The protein below binds the small molecule below.
Small molecule (SMILES): CC(=O)N[C@@H]1[C@@H](O)[C@H](O)[C@@H](CO)O[C@H]1O

Sequence of chain 1.D:
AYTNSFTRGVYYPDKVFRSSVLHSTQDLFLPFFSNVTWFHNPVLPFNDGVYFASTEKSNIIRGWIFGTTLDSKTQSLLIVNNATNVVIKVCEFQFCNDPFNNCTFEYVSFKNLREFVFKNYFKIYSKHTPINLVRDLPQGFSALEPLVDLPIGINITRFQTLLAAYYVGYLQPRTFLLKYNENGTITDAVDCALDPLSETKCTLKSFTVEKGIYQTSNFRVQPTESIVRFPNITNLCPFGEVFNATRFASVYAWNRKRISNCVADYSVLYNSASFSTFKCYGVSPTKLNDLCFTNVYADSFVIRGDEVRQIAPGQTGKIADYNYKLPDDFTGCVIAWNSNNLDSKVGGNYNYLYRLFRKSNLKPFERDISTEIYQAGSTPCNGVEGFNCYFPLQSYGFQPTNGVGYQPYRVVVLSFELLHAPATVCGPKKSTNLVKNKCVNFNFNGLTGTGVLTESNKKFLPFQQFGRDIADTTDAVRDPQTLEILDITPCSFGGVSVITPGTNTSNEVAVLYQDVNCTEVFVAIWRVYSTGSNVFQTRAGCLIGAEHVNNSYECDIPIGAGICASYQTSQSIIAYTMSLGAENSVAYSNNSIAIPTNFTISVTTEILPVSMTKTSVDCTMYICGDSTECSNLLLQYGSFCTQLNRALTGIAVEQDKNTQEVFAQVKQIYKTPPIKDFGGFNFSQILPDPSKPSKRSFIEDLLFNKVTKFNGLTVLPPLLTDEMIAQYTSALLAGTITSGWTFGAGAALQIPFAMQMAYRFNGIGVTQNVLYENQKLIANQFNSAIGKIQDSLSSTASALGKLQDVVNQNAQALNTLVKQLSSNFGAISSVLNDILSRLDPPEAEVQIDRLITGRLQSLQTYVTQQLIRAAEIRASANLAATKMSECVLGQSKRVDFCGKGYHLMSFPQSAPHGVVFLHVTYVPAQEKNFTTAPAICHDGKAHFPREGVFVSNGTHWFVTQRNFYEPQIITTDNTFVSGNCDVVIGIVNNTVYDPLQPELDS

Binding-site contacts:
Ligand atom C3 contacts residue ASN1074 of chain 1.D at 3.8 Å.
Ligand atom N2 contacts residue ASN1074 of chain 1.D at 2.9 Å (h-bond).
Ligand atom O3 contacts residue ALA706 of chain 1.D at 4.2 Å.
Ligand atom C8 contacts residue ASN1074 of chain 1.D at 4.3 Å.
Ligand atom C4 contacts residue ASN1074 of chain 1.D at 4.2 Å.
Ligand atom O7 contacts residue ASN1074 of chain 1.D at 3.2 Å (h-bond).
Ligand atom O6 contacts residue ASN1074 of chain 1.D at 4.4 Å.
Ligand atom O5 contacts residue ASN1074 of chain 1.D at 2.4 Å (h-bond).
Ligand atom C5 contacts residue ASN1074 of chain 1.D at 3.7 Å.
Ligand atom C7 contacts residue ASN1074 of chain 1.D at 3.2 Å.
Ligand atom C1 contacts residue ASN1074 of chain 1.D at 1.4 Å.
Ligand atom O6 contacts residue GLU1072 of chain 1.D at 4.4 Å.
Ligand atom C2 contacts residue ASN1074 of chain 1.D at 2.4 Å.